Binding-site contacts:
Ligand atom C15 contacts residue GLY52 of chain 2.F at 3.7 Å.
Ligand atom CL1 contacts residue GLY123 of chain 2.F at 3.7 Å.
Ligand atom O16 contacts residue GLY52 of chain 2.F at 4.2 Å.
Ligand atom O16 contacts residue VAL38 of chain 2.F at 4.1 Å.
Ligand atom O15 contacts residue ILE51 of chain 2.F at 4.0 Å.
Ligand atom CL1 contacts residue ILE124 of chain 2.F at 3.3 Å.
Ligand atom CL1 contacts residue ILE51 of chain 2.F at 4.1 Å.
Ligand atom O9B contacts residue PRO53 of chain 2.F at 4.2 Å.
Ligand atom O16 contacts residue ILE51 of chain 2.F at 3.4 Å (h-bond).
Ligand atom C2 contacts residue PRO50 of chain 2.F at 3.8 Å (hydrophobic).
Ligand atom C13 contacts residue ILE51 of chain 2.F at 3.9 Å (hydrophobic).
Ligand atom C13 contacts residue PRO50 of chain 2.F at 3.3 Å (hydrophobic).
Ligand atom O2 contacts residue PRO53 of chain 2.F at 3.5 Å.
Ligand atom O9A contacts residue ILE121 of chain 2.F at 3.7 Å.
Ligand atom CL1 contacts residue TYR125 of chain 2.F at 3.7 Å.
Ligand atom CL2 contacts residue TYR125 of chain 2.F at 3.8 Å.
Ligand atom CL2 contacts residue GLY123 of chain 2.F at 3.7 Å.
Ligand atom CL1 contacts residue GLY52 of chain 2.F at 3.2 Å.
Ligand atom CL2 contacts residue ILE121 of chain 2.F at 4.0 Å.
Ligand atom C1 contacts residue TYR125 of chain 2.F at 3.5 Å (hydrophobic).
Ligand atom C14 contacts residue ILE51 of chain 2.F at 3.1 Å (hydrophobic).
Ligand atom C4 contacts residue PRO50 of chain 2.F at 3.8 Å (hydrophobic).
Ligand atom C12 contacts residue PRO50 of chain 2.F at 3.9 Å (hydrophobic).
Ligand atom CL2 contacts residue PRO53 of chain 2.F at 3.8 Å.
Ligand atom C14 contacts residue GLY52 of chain 2.F at 4.0 Å.
Ligand atom CL2 contacts residue THR98 of chain 2.F at 4.0 Å.
Ligand atom O4 contacts residue PRO50 of chain 2.F at 3.3 Å.
Ligand atom O2 contacts residue PRO50 of chain 2.F at 4.0 Å.
Ligand atom C13 contacts residue GLY52 of chain 2.F at 4.0 Å.
Ligand atom CL1 contacts residue PRO53 of chain 2.F at 4.1 Å.
Ligand atom C15 contacts residue PRO53 of chain 2.F at 4.2 Å (hydrophobic).
Ligand atom O15 contacts residue PRO53 of chain 2.F at 3.4 Å.
Ligand atom O2 contacts residue GLY52 of chain 2.F at 3.6 Å.
Ligand atom C1 contacts residue PRO50 of chain 2.F at 4.2 Å (hydrophobic).
Ligand atom N2 contacts residue PRO50 of chain 2.F at 4.1 Å.
Ligand atom C15 contacts residue ILE51 of chain 2.F at 3.3 Å (hydrophobic).
Ligand atom C14 contacts residue PRO50 of chain 2.F at 3.7 Å (hydrophobic).
Ligand atom CL1 contacts residue PRO50 of chain 2.F at 3.8 Å.
Ligand atom C8 contacts residue PRO53 of chain 2.F at 3.9 Å (hydrophobic).
Ligand atom O15 contacts residue GLY52 of chain 2.F at 3.6 Å.

A protein and the small-molecule ligand that binds it are described below.
Small molecule (SMILES): O=C(O)CCC(=O)OC[C@@H](NC(=O)C(Cl)Cl)[C@H](O)c1ccc([N+](=O)[O-])cc1

Sequence of chain 2.F:
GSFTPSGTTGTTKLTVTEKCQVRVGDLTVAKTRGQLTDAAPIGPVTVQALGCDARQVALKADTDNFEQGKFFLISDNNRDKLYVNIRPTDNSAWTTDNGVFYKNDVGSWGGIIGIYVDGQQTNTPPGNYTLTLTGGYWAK